Sequence of chain 1.A:
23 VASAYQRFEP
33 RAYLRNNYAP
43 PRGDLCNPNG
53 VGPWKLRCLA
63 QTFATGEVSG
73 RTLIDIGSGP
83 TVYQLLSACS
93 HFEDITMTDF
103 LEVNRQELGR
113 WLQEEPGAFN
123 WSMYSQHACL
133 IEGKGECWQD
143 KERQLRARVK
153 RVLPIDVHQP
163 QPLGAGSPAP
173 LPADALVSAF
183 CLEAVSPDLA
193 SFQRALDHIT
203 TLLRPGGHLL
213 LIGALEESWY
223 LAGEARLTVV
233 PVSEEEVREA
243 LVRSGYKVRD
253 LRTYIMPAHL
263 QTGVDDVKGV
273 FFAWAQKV

This protein binds this small molecule.
Small molecule (SMILES): N[C@H]1CCc2ccccc2[C@H]1O

Binding-site contacts:
Ligand atom C4 contacts residue PHE182 of chain 1.A at 3.8 Å (hydrophobic).
Ligand atom O11 contacts residue GLU219 of chain 1.A at 2.6 Å (salt-bridge).
Ligand atom C3 contacts residue ASN39 of chain 1.A at 4.0 Å.
Ligand atom C7 contacts residue VAL269 of chain 1.A at 4.0 Å (hydrophobic).
Ligand atom C7 contacts residue MET258 of chain 1.A at 4.2 Å (hydrophobic).
Ligand atom C1 contacts residue GLU219 of chain 1.A at 3.4 Å.
Ligand atom C8 contacts residue ARG44 of chain 1.A at 3.7 Å.
Ligand atom C8 contacts residue PHE182 of chain 1.A at 4.2 Å (hydrophobic).
Ligand atom C4 contacts residue ASN39 of chain 1.A at 3.8 Å.
Ligand atom O11 contacts residue ASP267 of chain 1.A at 3.3 Å (salt-bridge).
Ligand atom N12 contacts residue TYR222 of chain 1.A at 3.3 Å.
Ligand atom C3 contacts residue PHE182 of chain 1.A at 4.2 Å (hydrophobic).
Ligand atom C9 contacts residue PHE182 of chain 1.A at 4.0 Å (hydrophobic).
Ligand atom C1 contacts residue ALA216 of chain 1.A at 4.3 Å (hydrophobic).
Ligand atom C10 contacts residue ASN39 of chain 1.A at 3.8 Å.
Ligand atom C4 contacts residue TYR40 of chain 1.A at 4.1 Å (hydrophobic).
Ligand atom C10 contacts residue LYS57 of chain 1.A at 4.0 Å.
Ligand atom O11 contacts residue TYR222 of chain 1.A at 3.7 Å.
Ligand atom C8 contacts residue MET258 of chain 1.A at 3.5 Å (hydrophobic).
Ligand atom N12 contacts residue PHE182 of chain 1.A at 4.3 Å.
Ligand atom C1 contacts residue PHE182 of chain 1.A at 3.8 Å (hydrophobic).
Ligand atom C10 contacts residue ARG44 of chain 1.A at 4.3 Å.
Ligand atom C6 contacts residue ARG44 of chain 1.A at 4.3 Å.
Ligand atom C9 contacts residue LYS57 of chain 1.A at 4.0 Å.
Ligand atom C10 contacts residue PHE182 of chain 1.A at 3.8 Å (hydrophobic).
Ligand atom C7 contacts residue ARG44 of chain 1.A at 3.9 Å.
Ligand atom C6 contacts residue PHE182 of chain 1.A at 3.6 Å (hydrophobic).
Ligand atom C5 contacts residue ASN39 of chain 1.A at 3.7 Å.
Ligand atom C9 contacts residue ARG44 of chain 1.A at 3.9 Å.
Ligand atom C7 contacts residue PHE182 of chain 1.A at 3.8 Å (hydrophobic).
Ligand atom C8 contacts residue VAL272 of chain 1.A at 4.1 Å (hydrophobic).
Ligand atom C10 contacts residue TYR40 of chain 1.A at 4.1 Å (hydrophobic).
Ligand atom C3 contacts residue TYR35 of chain 1.A at 3.2 Å (hydrophobic).
Ligand atom N12 contacts residue GLU219 of chain 1.A at 3.3 Å (salt-bridge).
Ligand atom C6 contacts residue ASN39 of chain 1.A at 4.2 Å.
Ligand atom C4 contacts residue TYR35 of chain 1.A at 3.2 Å (hydrophobic).
Ligand atom C5 contacts residue PHE182 of chain 1.A at 3.8 Å (hydrophobic).
Ligand atom C2 contacts residue PHE182 of chain 1.A at 3.4 Å (hydrophobic).
Ligand atom C7 contacts residue ASP267 of chain 1.A at 4.3 Å.
Ligand atom C2 contacts residue GLU219 of chain 1.A at 4.0 Å.